Sequence of chain 1.E:
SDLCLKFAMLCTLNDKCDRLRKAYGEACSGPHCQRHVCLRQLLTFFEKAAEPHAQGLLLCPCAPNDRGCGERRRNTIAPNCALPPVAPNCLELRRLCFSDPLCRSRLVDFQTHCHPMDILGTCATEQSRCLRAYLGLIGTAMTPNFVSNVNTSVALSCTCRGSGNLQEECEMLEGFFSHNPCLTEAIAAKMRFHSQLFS

The small molecule below binds the protein below.
Small molecule (SMILES): CC(=O)N[C@@H]1[C@@H](O)[C@H](O)[C@@H](CO)O[C@H]1O

Binding-site contacts:
Ligand atom C2 contacts residue ASN308 of chain 1.F at 2.4 Å.
Ligand atom C3 contacts residue ASN308 of chain 1.F at 3.8 Å.
Ligand atom O5 contacts residue ASN308 of chain 1.F at 2.4 Å (h-bond).
Ligand atom O7 contacts residue ASN308 of chain 1.F at 3.9 Å.
Ligand atom C5 contacts residue ASN308 of chain 1.F at 3.7 Å.
Ligand atom C5 contacts residue ARG288 of chain 1.E at 4.4 Å.
Ligand atom N2 contacts residue ASN308 of chain 1.F at 2.9 Å (h-bond).
Ligand atom C1 contacts residue ASN308 of chain 1.F at 1.4 Å.
Ligand atom C4 contacts residue ASN308 of chain 1.F at 4.2 Å.
Ligand atom C7 contacts residue ASN308 of chain 1.F at 3.6 Å.

Sequence of chain 1.F:
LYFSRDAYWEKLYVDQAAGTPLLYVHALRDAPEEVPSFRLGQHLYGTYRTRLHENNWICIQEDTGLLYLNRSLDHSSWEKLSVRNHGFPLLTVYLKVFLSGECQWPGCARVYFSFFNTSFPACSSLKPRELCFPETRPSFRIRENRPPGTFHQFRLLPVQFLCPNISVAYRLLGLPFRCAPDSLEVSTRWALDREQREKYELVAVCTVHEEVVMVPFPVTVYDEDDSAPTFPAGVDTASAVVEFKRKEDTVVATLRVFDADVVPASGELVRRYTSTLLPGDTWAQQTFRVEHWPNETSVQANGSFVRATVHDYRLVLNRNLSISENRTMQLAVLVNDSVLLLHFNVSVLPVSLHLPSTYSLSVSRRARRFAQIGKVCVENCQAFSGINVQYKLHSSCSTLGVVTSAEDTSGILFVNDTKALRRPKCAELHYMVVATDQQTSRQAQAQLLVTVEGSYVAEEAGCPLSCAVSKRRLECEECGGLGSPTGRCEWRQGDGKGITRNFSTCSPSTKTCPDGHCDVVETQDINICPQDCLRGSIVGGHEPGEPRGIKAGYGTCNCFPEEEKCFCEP